Sequence of chain 2.F:
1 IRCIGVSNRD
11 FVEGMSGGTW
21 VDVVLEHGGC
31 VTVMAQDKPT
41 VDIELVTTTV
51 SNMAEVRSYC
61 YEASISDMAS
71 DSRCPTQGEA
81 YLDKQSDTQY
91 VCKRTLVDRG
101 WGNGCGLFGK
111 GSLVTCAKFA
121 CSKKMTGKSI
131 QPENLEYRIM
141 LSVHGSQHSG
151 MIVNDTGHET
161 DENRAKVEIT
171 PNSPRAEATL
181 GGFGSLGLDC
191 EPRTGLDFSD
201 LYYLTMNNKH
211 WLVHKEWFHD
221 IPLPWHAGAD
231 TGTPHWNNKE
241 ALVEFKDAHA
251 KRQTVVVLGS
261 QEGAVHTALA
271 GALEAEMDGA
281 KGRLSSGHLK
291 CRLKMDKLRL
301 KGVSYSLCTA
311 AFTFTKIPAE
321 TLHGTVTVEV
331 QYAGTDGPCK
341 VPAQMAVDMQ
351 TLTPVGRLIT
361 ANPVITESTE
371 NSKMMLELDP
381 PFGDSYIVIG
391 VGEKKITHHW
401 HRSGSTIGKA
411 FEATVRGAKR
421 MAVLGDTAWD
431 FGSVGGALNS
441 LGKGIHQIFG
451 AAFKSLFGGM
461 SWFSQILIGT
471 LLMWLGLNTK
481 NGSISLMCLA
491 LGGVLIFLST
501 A

Binding-site contacts:
Ligand atom C2 contacts residue HIS148 of chain 2.F at 4.2 Å.
Ligand atom O7 contacts residue THR156 of chain 2.F at 2.4 Å.
Ligand atom O4 contacts residue THR156 of chain 2.F at 4.2 Å.
Ligand atom C6 contacts residue GLY157 of chain 2.F at 4.2 Å.
Ligand atom C8 contacts residue HIS148 of chain 2.F at 1.2 Å.
Ligand atom O5 contacts residue ASN154 of chain 2.F at 2.4 Å (h-bond).
Ligand atom C2 contacts residue MET151 of chain 2.F at 4.1 Å (hydrophobic).
Ligand atom O4 contacts residue ASN154 of chain 2.F at 3.5 Å (h-bond).
Ligand atom C7 contacts residue THR156 of chain 2.F at 3.4 Å.
Ligand atom C1 contacts residue MET151 of chain 2.F at 3.6 Å (hydrophobic).
Ligand atom C8 contacts residue GLY157 of chain 2.F at 4.5 Å.
Ligand atom N2 contacts residue GLY150 of chain 2.F at 4.1 Å.
Ligand atom N2 contacts residue ASN154 of chain 2.F at 4.3 Å.
Ligand atom O5 contacts residue THR156 of chain 2.F at 3.8 Å.
Ligand atom C6 contacts residue THR156 of chain 2.F at 1.8 Å.
Ligand atom C8 contacts residue THR156 of chain 2.F at 2.9 Å.
Ligand atom C1 contacts residue ASN154 of chain 2.F at 2.5 Å.
Ligand atom C3 contacts residue ASN154 of chain 2.F at 3.5 Å.
Ligand atom N2 contacts residue MET151 of chain 2.F at 3.4 Å.
Ligand atom C4 contacts residue THR156 of chain 2.F at 4.1 Å.
Ligand atom C5 contacts residue ASN154 of chain 2.F at 2.1 Å.
Ligand atom O6 contacts residue THR156 of chain 2.F at 1.2 Å (h-bond).
Ligand atom O5 contacts residue ARG164 of chain 2.F at 4.3 Å.
Ligand atom C2 contacts residue GLY150 of chain 2.F at 4.5 Å.
Ligand atom C2 contacts residue ASN154 of chain 2.F at 3.5 Å.
Ligand atom C7 contacts residue HIS148 of chain 2.F at 2.3 Å.
Ligand atom C8 contacts residue MET151 of chain 2.F at 4.1 Å (hydrophobic).
Ligand atom O6 contacts residue ASN154 of chain 2.F at 2.4 Å (h-bond).
Ligand atom N2 contacts residue THR156 of chain 2.F at 4.3 Å.
Ligand atom C6 contacts residue ASN154 of chain 2.F at 3.0 Å.
Ligand atom C6 contacts residue ASP155 of chain 2.F at 4.3 Å.
Ligand atom C1 contacts residue GLY150 of chain 2.F at 3.8 Å.
Ligand atom C5 contacts residue THR156 of chain 2.F at 3.2 Å.
Ligand atom O7 contacts residue HIS148 of chain 2.F at 3.3 Å (h-bond).
Ligand atom C4 contacts residue ASN154 of chain 2.F at 3.2 Å.
Ligand atom C7 contacts residue MET151 of chain 2.F at 4.0 Å (hydrophobic).
Ligand atom O6 contacts residue ASP155 of chain 2.F at 4.2 Å.
Ligand atom N2 contacts residue HIS148 of chain 2.F at 2.8 Å (h-bond).

The protein below binds the small molecule below.
Small molecule (SMILES): CC(=O)N[C@H]1[C@H](O[C@H]2[C@H](O)[C@@H](NC(C)=O)CO[C@@H]2CO)O[C@H](CO)[C@@H](O)[C@@H]1O